Sequence of chain 1.C:
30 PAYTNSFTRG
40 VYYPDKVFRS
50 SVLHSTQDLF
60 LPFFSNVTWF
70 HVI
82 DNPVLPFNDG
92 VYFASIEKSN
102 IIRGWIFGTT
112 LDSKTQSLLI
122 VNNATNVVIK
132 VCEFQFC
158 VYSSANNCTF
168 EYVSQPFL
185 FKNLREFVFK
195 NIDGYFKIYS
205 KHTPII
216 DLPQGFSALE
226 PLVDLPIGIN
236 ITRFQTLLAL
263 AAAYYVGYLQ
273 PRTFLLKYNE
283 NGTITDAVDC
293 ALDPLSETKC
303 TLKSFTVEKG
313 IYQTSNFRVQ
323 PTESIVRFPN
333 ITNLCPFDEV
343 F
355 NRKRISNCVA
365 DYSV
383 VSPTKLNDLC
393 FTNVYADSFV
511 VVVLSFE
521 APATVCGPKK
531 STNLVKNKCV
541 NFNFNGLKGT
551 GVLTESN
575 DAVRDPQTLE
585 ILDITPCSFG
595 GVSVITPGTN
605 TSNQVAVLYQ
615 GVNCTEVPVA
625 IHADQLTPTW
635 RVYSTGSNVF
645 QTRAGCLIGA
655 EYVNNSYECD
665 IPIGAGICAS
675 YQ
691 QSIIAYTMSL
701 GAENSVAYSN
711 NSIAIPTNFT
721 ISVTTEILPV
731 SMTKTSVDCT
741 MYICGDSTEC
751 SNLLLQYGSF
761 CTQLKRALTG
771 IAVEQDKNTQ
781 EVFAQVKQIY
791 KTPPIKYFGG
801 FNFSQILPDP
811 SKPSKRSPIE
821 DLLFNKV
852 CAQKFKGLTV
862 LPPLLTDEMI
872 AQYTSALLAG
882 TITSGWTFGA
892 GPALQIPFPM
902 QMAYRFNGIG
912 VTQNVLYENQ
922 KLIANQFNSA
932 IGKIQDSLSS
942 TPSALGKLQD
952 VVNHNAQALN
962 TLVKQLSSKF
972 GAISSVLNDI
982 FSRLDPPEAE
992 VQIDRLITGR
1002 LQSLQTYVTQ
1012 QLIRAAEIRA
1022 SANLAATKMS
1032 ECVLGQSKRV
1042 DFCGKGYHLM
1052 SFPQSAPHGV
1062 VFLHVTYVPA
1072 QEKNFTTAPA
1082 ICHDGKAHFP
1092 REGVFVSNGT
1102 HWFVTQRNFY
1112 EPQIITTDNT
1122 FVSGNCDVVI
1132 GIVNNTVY

This protein binds this small molecule.
Small molecule (SMILES): CC(=O)N[C@@H]1[C@@H](O)[C@H](O)[C@@H](CO)O[C@H]1O

Sequence of chain 1.E:
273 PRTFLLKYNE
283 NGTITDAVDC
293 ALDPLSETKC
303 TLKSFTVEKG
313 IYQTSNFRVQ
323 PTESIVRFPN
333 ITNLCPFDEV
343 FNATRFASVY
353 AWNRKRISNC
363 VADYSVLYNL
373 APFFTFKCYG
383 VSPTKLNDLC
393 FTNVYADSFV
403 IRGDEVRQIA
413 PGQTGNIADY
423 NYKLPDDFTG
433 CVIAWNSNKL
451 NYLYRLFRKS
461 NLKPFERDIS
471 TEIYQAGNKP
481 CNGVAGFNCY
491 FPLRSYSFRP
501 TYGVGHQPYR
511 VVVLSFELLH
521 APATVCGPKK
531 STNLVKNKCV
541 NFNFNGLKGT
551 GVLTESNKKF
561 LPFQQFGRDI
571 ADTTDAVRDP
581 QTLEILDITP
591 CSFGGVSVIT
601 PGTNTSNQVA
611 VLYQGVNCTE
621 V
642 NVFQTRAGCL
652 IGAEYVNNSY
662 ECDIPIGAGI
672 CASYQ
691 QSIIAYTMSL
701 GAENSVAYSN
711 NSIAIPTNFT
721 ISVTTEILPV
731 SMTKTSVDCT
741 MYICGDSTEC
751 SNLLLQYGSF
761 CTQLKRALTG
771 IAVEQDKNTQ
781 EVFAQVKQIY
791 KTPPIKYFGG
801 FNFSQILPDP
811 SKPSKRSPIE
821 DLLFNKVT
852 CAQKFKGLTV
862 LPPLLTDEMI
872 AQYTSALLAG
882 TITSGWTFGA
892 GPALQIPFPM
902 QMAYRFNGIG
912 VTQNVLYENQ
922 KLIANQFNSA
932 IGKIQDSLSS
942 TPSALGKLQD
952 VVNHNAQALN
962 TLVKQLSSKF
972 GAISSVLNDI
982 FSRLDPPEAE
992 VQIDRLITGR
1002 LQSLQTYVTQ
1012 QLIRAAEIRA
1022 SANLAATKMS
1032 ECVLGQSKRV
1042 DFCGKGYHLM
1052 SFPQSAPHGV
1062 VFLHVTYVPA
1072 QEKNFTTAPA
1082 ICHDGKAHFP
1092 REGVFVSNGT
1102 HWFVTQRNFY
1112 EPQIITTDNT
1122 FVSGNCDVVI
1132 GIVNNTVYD

Binding-site contacts:
Ligand atom C1 contacts residue ASN283 of chain 1.C at 1.4 Å.
Ligand atom C7 contacts residue GLU282 of chain 1.C at 3.5 Å.
Ligand atom C7 contacts residue ASN283 of chain 1.C at 3.2 Å.
Ligand atom C7 contacts residue ASN281 of chain 1.C at 4.2 Å.
Ligand atom C6 contacts residue LYS559 of chain 1.E at 3.4 Å.
Ligand atom C4 contacts residue ASN283 of chain 1.C at 4.2 Å.
Ligand atom O7 contacts residue ASN283 of chain 1.C at 3.2 Å (h-bond).
Ligand atom C3 contacts residue ASN283 of chain 1.C at 3.8 Å.
Ligand atom C8 contacts residue GLU282 of chain 1.C at 3.3 Å.
Ligand atom N2 contacts residue ASN283 of chain 1.C at 2.9 Å (h-bond).
Ligand atom C2 contacts residue GLU282 of chain 1.C at 3.6 Å.
Ligand atom O6 contacts residue LYS559 of chain 1.E at 3.3 Å.
Ligand atom C5 contacts residue ASN283 of chain 1.C at 3.7 Å.
Ligand atom C3 contacts residue GLU282 of chain 1.C at 4.2 Å.
Ligand atom N2 contacts residue GLU282 of chain 1.C at 2.8 Å (salt-bridge).
Ligand atom C1 contacts residue LYS559 of chain 1.E at 4.1 Å.
Ligand atom C5 contacts residue LYS559 of chain 1.E at 3.7 Å.
Ligand atom O5 contacts residue LYS559 of chain 1.E at 3.2 Å (salt-bridge).
Ligand atom C1 contacts residue GLU282 of chain 1.C at 3.3 Å.
Ligand atom O7 contacts residue ASN281 of chain 1.C at 4.3 Å.
Ligand atom C2 contacts residue ASN283 of chain 1.C at 2.5 Å.
Ligand atom O5 contacts residue ASN283 of chain 1.C at 2.4 Å (h-bond).
Ligand atom C8 contacts residue ASN283 of chain 1.C at 4.4 Å.
Ligand atom O7 contacts residue GLU282 of chain 1.C at 4.4 Å.
Ligand atom C8 contacts residue ASN281 of chain 1.C at 3.4 Å.